A protein and the small-molecule ligand that binds it are described below.
Small molecule (SMILES): CC(=C/C=C/C(C)=C/C(=O)O)/C=C1\CCCC(C(C)C)=C1CCC(C)C

Binding-site contacts:
Ligand atom C8' contacts residue HIS208 of chain 1.A at 3.4 Å.
Ligand atom C11 contacts residue ALA45 of chain 1.A at 3.3 Å (hydrophobic).
Ligand atom C14 contacts residue ALA100 of chain 1.A at 3.7 Å (hydrophobic).
Ligand atom O1 contacts residue LEU99 of chain 1.A at 3.6 Å.
Ligand atom C20 contacts residue ALA45 of chain 1.A at 4.0 Å (hydrophobic).
Ligand atom C14 contacts residue ARG89 of chain 1.A at 3.6 Å.
Ligand atom C5' contacts residue ILE97 of chain 1.A at 3.3 Å (hydrophobic).
Ligand atom C4' contacts residue VAL122 of chain 1.A at 3.9 Å (hydrophobic).
Ligand atom C11 contacts residue PHE86 of chain 1.A at 3.9 Å (hydrophobic).
Ligand atom C20 contacts residue PHE86 of chain 1.A at 3.9 Å (hydrophobic).
Ligand atom C14 contacts residue GLN48 of chain 1.A at 3.6 Å.
Ligand atom C7' contacts residue VAL115 of chain 1.A at 4.0 Å (hydrophobic).
Ligand atom C19 contacts residue ASN79 of chain 1.A at 3.9 Å.
Ligand atom C13 contacts residue GLN48 of chain 1.A at 3.8 Å.
Ligand atom C1' contacts residue CYS205 of chain 1.A at 3.5 Å (hydrophobic).
Ligand atom C4 contacts residue LEU209 of chain 1.A at 3.3 Å (hydrophobic).
Ligand atom C1 contacts residue ILE41 of chain 1.A at 4.0 Å (hydrophobic).
Ligand atom O2 contacts residue GLN48 of chain 1.A at 3.5 Å.
Ligand atom C3' contacts residue PHE86 of chain 1.A at 3.5 Å (hydrophobic).
Ligand atom O2 contacts residue ALA100 of chain 1.A at 3.5 Å.
Ligand atom O2 contacts residue PHE86 of chain 1.A at 3.6 Å.
Ligand atom C11 contacts residue LEU82 of chain 1.A at 4.0 Å (hydrophobic).
Ligand atom O2 contacts residue ARG89 of chain 1.A at 2.7 Å (salt-bridge).
Ligand atom C12 contacts residue PHE86 of chain 1.A at 3.5 Å (hydrophobic).
Ligand atom O1 contacts residue ARG89 of chain 1.A at 3.7 Å.
Ligand atom O1 contacts residue ALA44 of chain 1.A at 3.3 Å.
Ligand atom C14 contacts residue PHE86 of chain 1.A at 3.9 Å (hydrophobic).
Ligand atom C3 contacts residue PHE212 of chain 1.A at 4.0 Å (hydrophobic).
Ligand atom C10 contacts residue ALA45 of chain 1.A at 3.8 Å (hydrophobic).
Ligand atom C13 contacts residue PHE86 of chain 1.A at 3.7 Å (hydrophobic).
Ligand atom C4' contacts residue PHE119 of chain 1.A at 3.7 Å (hydrophobic).
Ligand atom C20 contacts residue ALA44 of chain 1.A at 3.6 Å (hydrophobic).
Ligand atom C20 contacts residue ILE41 of chain 1.A at 3.7 Å (hydrophobic).
Ligand atom O1 contacts residue ALA100 of chain 1.A at 3.0 Å (h-bond).
Ligand atom C10 contacts residue PHE86 of chain 1.A at 3.4 Å (hydrophobic).
Ligand atom C9 contacts residue ALA45 of chain 1.A at 3.8 Å (hydrophobic).
Ligand atom C5' contacts residue PHE86 of chain 1.A at 3.5 Å (hydrophobic).
Ligand atom C12 contacts residue ALA45 of chain 1.A at 3.8 Å (hydrophobic).
Ligand atom C2' contacts residue ILE41 of chain 1.A at 3.9 Å (hydrophobic).
Ligand atom C19 contacts residue TRP78 of chain 1.A at 3.5 Å (hydrophobic).

Sequence of chain 1.A:
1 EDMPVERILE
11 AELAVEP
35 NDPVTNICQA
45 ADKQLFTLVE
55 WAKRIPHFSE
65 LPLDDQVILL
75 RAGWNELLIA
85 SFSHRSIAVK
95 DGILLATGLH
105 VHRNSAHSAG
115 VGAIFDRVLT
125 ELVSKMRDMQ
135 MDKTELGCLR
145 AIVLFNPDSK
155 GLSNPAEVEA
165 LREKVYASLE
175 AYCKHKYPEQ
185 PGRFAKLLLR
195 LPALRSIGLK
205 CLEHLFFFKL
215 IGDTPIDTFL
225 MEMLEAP